Sequence of chain 1.E:
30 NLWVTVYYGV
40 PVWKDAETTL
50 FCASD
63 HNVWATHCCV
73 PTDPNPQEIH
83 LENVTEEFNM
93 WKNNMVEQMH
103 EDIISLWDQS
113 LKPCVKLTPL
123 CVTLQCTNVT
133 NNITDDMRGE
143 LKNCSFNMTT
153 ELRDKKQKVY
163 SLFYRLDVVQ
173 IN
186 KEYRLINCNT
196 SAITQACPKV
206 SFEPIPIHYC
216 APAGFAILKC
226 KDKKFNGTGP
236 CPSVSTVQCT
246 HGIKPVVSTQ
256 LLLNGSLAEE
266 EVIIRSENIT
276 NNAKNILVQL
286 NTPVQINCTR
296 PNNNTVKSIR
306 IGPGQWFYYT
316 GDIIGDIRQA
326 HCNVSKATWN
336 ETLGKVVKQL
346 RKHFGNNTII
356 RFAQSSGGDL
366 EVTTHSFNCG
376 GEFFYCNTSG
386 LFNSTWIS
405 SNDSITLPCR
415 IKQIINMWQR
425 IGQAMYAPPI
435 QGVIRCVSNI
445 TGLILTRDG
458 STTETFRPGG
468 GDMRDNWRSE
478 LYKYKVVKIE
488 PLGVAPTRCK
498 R

A small-molecule ligand and the protein it binds are described below.
Small molecule (SMILES): CC(=O)N[C@@H]1[C@@H](O)[C@H](O)[C@@H](CO)O[C@H]1O

Binding-site contacts:
Ligand atom C8 contacts residue PHE148 of chain 1.E at 3.6 Å (hydrophobic).
Ligand atom C2 contacts residue ASN149 of chain 1.E at 2.5 Å.
Ligand atom C3 contacts residue ASN149 of chain 1.E at 3.9 Å.
Ligand atom C8 contacts residue LYS160 of chain 1.E at 4.2 Å.
Ligand atom C8 contacts residue GLN127 of chain 1.E at 4.0 Å.
Ligand atom C7 contacts residue ASN149 of chain 1.E at 3.8 Å.
Ligand atom C5 contacts residue ASN149 of chain 1.E at 3.8 Å.
Ligand atom C8 contacts residue SER147 of chain 1.E at 3.6 Å.
Ligand atom O7 contacts residue ASN149 of chain 1.E at 4.1 Å.
Ligand atom C4 contacts residue ASN149 of chain 1.E at 4.3 Å.
Ligand atom O7 contacts residue GLN127 of chain 1.E at 4.2 Å.
Ligand atom N2 contacts residue ASN149 of chain 1.E at 3.0 Å (h-bond).
Ligand atom C8 contacts residue ASN149 of chain 1.E at 4.2 Å.
Ligand atom O5 contacts residue ASN149 of chain 1.E at 2.4 Å (h-bond).
Ligand atom C7 contacts residue GLN127 of chain 1.E at 4.5 Å.
Ligand atom C7 contacts residue PHE148 of chain 1.E at 4.5 Å (hydrophobic).
Ligand atom C1 contacts residue ASN149 of chain 1.E at 1.5 Å.